Sequence of chain 2.B:
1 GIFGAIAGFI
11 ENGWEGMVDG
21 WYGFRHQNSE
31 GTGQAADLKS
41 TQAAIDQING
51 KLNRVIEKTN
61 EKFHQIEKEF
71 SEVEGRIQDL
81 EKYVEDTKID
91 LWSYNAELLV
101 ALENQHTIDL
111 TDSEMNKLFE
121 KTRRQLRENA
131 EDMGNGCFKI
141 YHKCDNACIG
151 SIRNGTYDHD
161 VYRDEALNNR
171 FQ

Binding-site contacts:
Ligand atom N2 contacts residue VAL291 of chain 2.A at 3.7 Å.
Ligand atom O5 contacts residue VAL291 of chain 2.A at 4.4 Å.
Ligand atom C5 contacts residue ASN279 of chain 2.A at 3.6 Å.
Ligand atom C8 contacts residue GLU69 of chain 2.B at 3.5 Å.
Ligand atom C3 contacts residue ASN279 of chain 2.A at 3.8 Å.
Ligand atom N2 contacts residue ASN279 of chain 2.A at 2.9 Å (h-bond).
Ligand atom C1 contacts residue ASN279 of chain 2.A at 1.4 Å.
Ligand atom O5 contacts residue ASN292 of chain 2.A at 3.8 Å.
Ligand atom C8 contacts residue SER39 of chain 2.A at 3.5 Å.
Ligand atom C5 contacts residue ASN292 of chain 2.A at 3.8 Å.
Ligand atom C6 contacts residue ASN292 of chain 2.A at 3.9 Å.
Ligand atom C8 contacts residue LYS293 of chain 2.A at 3.6 Å.
Ligand atom C8 contacts residue VAL291 of chain 2.A at 4.2 Å (hydrophobic).
Ligand atom O5 contacts residue ASN279 of chain 2.A at 2.3 Å (h-bond).
Ligand atom C7 contacts residue VAL291 of chain 2.A at 4.3 Å (hydrophobic).
Ligand atom C8 contacts residue ASN279 of chain 2.A at 4.4 Å.
Ligand atom C1 contacts residue ASN292 of chain 2.A at 4.1 Å.
Ligand atom C2 contacts residue ASN279 of chain 2.A at 2.5 Å.
Ligand atom C2 contacts residue VAL291 of chain 2.A at 4.0 Å (hydrophobic).
Ligand atom C4 contacts residue ASN279 of chain 2.A at 4.2 Å.
Ligand atom C3 contacts residue VAL291 of chain 2.A at 4.2 Å (hydrophobic).
Ligand atom C6 contacts residue GLU69 of chain 2.B at 4.4 Å.
Ligand atom C1 contacts residue VAL291 of chain 2.A at 3.5 Å (hydrophobic).
Ligand atom C7 contacts residue ASN279 of chain 2.A at 3.1 Å.
Ligand atom C5 contacts residue VAL291 of chain 2.A at 4.4 Å (hydrophobic).
Ligand atom O7 contacts residue ASN279 of chain 2.A at 3.0 Å (h-bond).

The small molecule below binds the protein below.
Small molecule (SMILES): CC(=O)N[C@H]1[C@H](O[C@H]2[C@H](O)[C@@H](NC(C)=O)CO[C@@H]2CO)O[C@H](CO)[C@@H](O[C@@H]2O[C@H](CO)[C@@H](O)[C@H](O)[C@@H]2O)[C@@H]1O

Sequence of chain 2.A:
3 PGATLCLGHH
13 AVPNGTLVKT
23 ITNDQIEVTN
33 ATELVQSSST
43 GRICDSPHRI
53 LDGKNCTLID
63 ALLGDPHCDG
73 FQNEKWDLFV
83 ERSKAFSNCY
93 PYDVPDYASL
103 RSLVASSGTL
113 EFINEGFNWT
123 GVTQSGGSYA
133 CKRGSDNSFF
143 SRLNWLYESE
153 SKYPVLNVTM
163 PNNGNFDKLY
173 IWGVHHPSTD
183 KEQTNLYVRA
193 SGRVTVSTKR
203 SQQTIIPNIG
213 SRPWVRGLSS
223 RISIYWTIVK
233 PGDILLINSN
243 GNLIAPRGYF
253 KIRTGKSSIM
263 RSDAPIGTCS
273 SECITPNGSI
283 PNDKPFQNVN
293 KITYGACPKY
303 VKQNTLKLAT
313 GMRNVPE